Sequence of chain 1.A:
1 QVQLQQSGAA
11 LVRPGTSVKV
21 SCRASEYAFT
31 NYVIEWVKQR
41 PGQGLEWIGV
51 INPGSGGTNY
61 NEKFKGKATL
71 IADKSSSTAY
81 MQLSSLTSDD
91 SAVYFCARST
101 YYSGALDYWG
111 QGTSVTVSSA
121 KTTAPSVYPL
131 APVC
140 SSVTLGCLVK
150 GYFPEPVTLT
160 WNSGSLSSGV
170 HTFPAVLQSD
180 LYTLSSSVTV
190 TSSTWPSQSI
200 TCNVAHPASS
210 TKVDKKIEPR

Sequence of chain 1.B:
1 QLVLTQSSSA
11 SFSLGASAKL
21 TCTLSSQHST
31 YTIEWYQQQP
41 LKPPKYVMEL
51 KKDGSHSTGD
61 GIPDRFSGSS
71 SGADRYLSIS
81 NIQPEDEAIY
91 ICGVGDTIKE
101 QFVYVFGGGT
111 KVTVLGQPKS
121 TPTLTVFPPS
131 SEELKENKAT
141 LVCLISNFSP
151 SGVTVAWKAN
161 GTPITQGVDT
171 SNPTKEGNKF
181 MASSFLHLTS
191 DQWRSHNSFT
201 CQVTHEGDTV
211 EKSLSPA

This small molecule binds to this protein.
Small molecule (SMILES): CC[C@H](C)[C@H](NC(=O)[C@H](CCC(N)=O)NC(=O)[C@@H](N)C(C)C)C(=O)N[C@@H](Cc1ccccc1)C(=O)N[C@@H](CC(N)=O)C(=O)N[C@H](C=O)CCCCN

Binding-site contacts:
Ligand atom NZ contacts residue SER99 of chain 1.A at 3.1 Å (h-bond).
Ligand atom CE2 contacts residue SER103 of chain 1.A at 3.6 Å.
Ligand atom OE1 contacts residue THR32 of chain 1.B at 2.9 Å (h-bond).
Ligand atom CD1 contacts residue TYR102 of chain 1.A at 3.7 Å (hydrophobic).
Ligand atom O contacts residue THR97 of chain 1.B at 2.8 Å (h-bond).
Ligand atom CD2 contacts residue SER103 of chain 1.A at 3.4 Å.
Ligand atom NZ contacts residue SER103 of chain 1.A at 2.8 Å (h-bond).
Ligand atom N contacts residue THR97 of chain 1.B at 2.9 Å (h-bond).
Ligand atom NZ contacts residue THR100 of chain 1.A at 2.9 Å (h-bond).
Ligand atom O contacts residue ASP96 of chain 1.B at 3.2 Å.
Ligand atom CD contacts residue TYR31 of chain 1.B at 3.5 Å (hydrophobic).
Ligand atom NE2 contacts residue TYR31 of chain 1.B at 3.2 Å.
Ligand atom CD contacts residue GLY95 of chain 1.B at 3.4 Å.
Ligand atom CZ contacts residue GLY95 of chain 1.B at 3.6 Å.
Ligand atom O contacts residue ASN52 of chain 1.A at 3.2 Å (h-bond).
Ligand atom OE1 contacts residue TYR31 of chain 1.B at 3.6 Å.
Ligand atom N contacts residue ASP96 of chain 1.B at 3.3 Å (salt-bridge).
Ligand atom O contacts residue TYR101 of chain 1.A at 3.5 Å (h-bond).
Ligand atom CG contacts residue TYR31 of chain 1.B at 3.5 Å (hydrophobic).
Ligand atom C contacts residue THR97 of chain 1.B at 3.7 Å.
Ligand atom CA contacts residue THR97 of chain 1.B at 3.7 Å.
Ligand atom CE2 contacts residue GLY104 of chain 1.A at 3.3 Å.
Ligand atom CD1 contacts residue ASP96 of chain 1.B at 3.4 Å.
Ligand atom NE2 contacts residue VAL94 of chain 1.B at 3.5 Å.
Ligand atom CD contacts residue THR32 of chain 1.B at 3.6 Å.
Ligand atom CE2 contacts residue GLY95 of chain 1.B at 3.8 Å.
Ligand atom CD2 contacts residue GLY104 of chain 1.A at 3.7 Å.
Ligand atom NE2 contacts residue THR32 of chain 1.B at 3.3 Å (h-bond).
Ligand atom C contacts residue THR97 of chain 1.B at 3.5 Å.
Ligand atom O contacts residue TYR31 of chain 1.B at 3.4 Å (h-bond).
Ligand atom CD contacts residue THR100 of chain 1.A at 3.6 Å.
Ligand atom NE2 contacts residue GLY95 of chain 1.B at 2.6 Å (h-bond).
Ligand atom NZ contacts residue GLU35 of chain 1.A at 3.1 Å (salt-bridge).
Ligand atom CE contacts residue SER103 of chain 1.A at 3.4 Å.
Ligand atom CD contacts residue VAL33 of chain 1.A at 3.8 Å (hydrophobic).
Ligand atom CE contacts residue THR100 of chain 1.A at 3.4 Å.
Ligand atom CB contacts residue TYR102 of chain 1.A at 3.3 Å (hydrophobic).
Ligand atom CG contacts residue TYR102 of chain 1.A at 3.4 Å (hydrophobic).
Ligand atom CD1 contacts residue THR97 of chain 1.B at 3.6 Å.
Ligand atom CG contacts residue GLY95 of chain 1.B at 3.4 Å.